Sequence of chain 1.F:
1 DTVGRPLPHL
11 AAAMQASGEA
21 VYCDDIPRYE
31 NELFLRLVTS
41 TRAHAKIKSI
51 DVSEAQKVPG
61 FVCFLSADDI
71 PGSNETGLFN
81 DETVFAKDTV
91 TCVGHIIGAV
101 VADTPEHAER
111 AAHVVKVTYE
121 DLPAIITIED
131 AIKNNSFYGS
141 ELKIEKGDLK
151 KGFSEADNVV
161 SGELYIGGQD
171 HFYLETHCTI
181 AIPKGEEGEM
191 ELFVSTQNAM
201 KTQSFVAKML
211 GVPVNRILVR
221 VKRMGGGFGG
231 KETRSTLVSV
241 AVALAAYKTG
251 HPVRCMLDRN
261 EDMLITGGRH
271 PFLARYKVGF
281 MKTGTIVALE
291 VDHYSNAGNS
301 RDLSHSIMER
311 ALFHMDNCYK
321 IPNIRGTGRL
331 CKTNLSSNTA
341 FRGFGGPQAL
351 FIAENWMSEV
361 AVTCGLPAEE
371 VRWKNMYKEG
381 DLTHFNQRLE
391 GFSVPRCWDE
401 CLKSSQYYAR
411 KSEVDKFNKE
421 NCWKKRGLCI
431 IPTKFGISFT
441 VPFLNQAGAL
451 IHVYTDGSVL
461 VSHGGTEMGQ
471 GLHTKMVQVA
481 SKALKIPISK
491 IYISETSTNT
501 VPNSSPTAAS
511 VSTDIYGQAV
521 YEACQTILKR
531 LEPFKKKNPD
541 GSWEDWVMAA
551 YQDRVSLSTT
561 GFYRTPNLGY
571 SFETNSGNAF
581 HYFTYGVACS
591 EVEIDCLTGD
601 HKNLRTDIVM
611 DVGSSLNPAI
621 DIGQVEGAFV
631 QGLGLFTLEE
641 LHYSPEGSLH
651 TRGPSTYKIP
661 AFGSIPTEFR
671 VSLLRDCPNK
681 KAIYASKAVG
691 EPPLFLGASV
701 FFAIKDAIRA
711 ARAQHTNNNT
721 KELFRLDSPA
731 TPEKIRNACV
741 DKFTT

This small molecule binds to this protein.
Small molecule (SMILES): O=c1[nH]c(=O)c2nccnc2[nH]1

Binding-site contacts:
Ligand atom O2 contacts residue LEU303 of chain 1.F at 3.7 Å.
Ligand atom C5A contacts residue GLU691 of chain 1.F at 3.8 Å.
Ligand atom C9A contacts residue ALA509 of chain 1.F at 3.1 Å (hydrophobic).
Ligand atom C9A contacts residue GLU232 of chain 1.F at 3.3 Å.
Ligand atom N10 contacts residue MOS1 of chain 1.R at 3.6 Å.
Ligand atom N1 contacts residue PHE439 of chain 1.F at 3.5 Å.
Ligand atom C9A contacts residue ALA508 of chain 1.F at 3.4 Å (hydrophobic).
Ligand atom N3 contacts residue PHE439 of chain 1.F at 3.7 Å.
Ligand atom C4A contacts residue PHE439 of chain 1.F at 3.7 Å (hydrophobic).
Ligand atom C5A contacts residue PHE344 of chain 1.F at 3.6 Å (hydrophobic).
Ligand atom N1 contacts residue PHE344 of chain 1.F at 3.4 Å.
Ligand atom C4 contacts residue PHE439 of chain 1.F at 3.8 Å (hydrophobic).
Ligand atom N10 contacts residue PHE344 of chain 1.F at 3.5 Å.
Ligand atom N1 contacts residue GLU232 of chain 1.F at 3.0 Å (salt-bridge).
Ligand atom O2 contacts residue LEU444 of chain 1.F at 3.3 Å.
Ligand atom C10 contacts residue PHE344 of chain 1.F at 3.3 Å (hydrophobic).
Ligand atom C10 contacts residue GLU232 of chain 1.F at 3.4 Å.
Ligand atom C9A contacts residue PHE344 of chain 1.F at 3.6 Å (hydrophobic).
Ligand atom O4 contacts residue ARG310 of chain 1.F at 3.5 Å (salt-bridge).
Ligand atom C5A contacts residue MOS1 of chain 1.R at 2.7 Å.
Ligand atom C9A contacts residue MOS1 of chain 1.R at 2.4 Å.
Ligand atom C4 contacts residue PHE344 of chain 1.F at 3.1 Å (hydrophobic).
Ligand atom C2 contacts residue PHE344 of chain 1.F at 3.6 Å (hydrophobic).
Ligand atom N10 contacts residue ALA508 of chain 1.F at 3.5 Å.
Ligand atom N10 contacts residue ALA509 of chain 1.F at 4.0 Å.
Ligand atom C4A contacts residue ALA509 of chain 1.F at 3.8 Å (hydrophobic).
Ligand atom C2 contacts residue PHE439 of chain 1.F at 3.6 Å (hydrophobic).
Ligand atom N10 contacts residue GLU232 of chain 1.F at 2.8 Å (salt-bridge).
Ligand atom O4 contacts residue PHE344 of chain 1.F at 3.4 Å.
Ligand atom O4 contacts residue THR440 of chain 1.F at 3.1 Å (h-bond).
Ligand atom N5 contacts residue PHE344 of chain 1.F at 3.3 Å.
Ligand atom C10 contacts residue PHE439 of chain 1.F at 3.5 Å (hydrophobic).
Ligand atom C2 contacts residue LEU444 of chain 1.F at 3.7 Å (hydrophobic).
Ligand atom O4 contacts residue PHE439 of chain 1.F at 3.4 Å.
Ligand atom C4 contacts residue THR440 of chain 1.F at 3.7 Å.
Ligand atom N3 contacts residue PHE344 of chain 1.F at 3.6 Å.
Ligand atom N5 contacts residue ALA509 of chain 1.F at 3.1 Å.
Ligand atom C5A contacts residue ALA509 of chain 1.F at 3.0 Å (hydrophobic).
Ligand atom C4A contacts residue PHE344 of chain 1.F at 3.1 Å (hydrophobic).
Ligand atom N3 contacts residue THR440 of chain 1.F at 3.8 Å.